Binding-site contacts:
Ligand atom O3B contacts residue ARG786 of chain 1.A at 3.5 Å (salt-bridge).
Ligand atom O2G contacts residue SER648 of chain 1.A at 3.1 Å (h-bond).
Ligand atom O1G contacts residue LYS790 of chain 1.A at 3.2 Å (salt-bridge).
Ligand atom O2G contacts residue ARG786 of chain 1.A at 3.2 Å (salt-bridge).
Ligand atom N7 contacts residue ASN833 of chain 1.A at 3.7 Å.
Ligand atom O2G contacts residue ALA647 of chain 1.A at 3.6 Å.
Ligand atom O3' contacts residue TYR650 of chain 1.A at 2.9 Å (h-bond).
Ligand atom PB contacts residue SER648 of chain 1.A at 3.6 Å.
Ligand atom C2' contacts residue TYR650 of chain 1.A at 3.5 Å (hydrophobic).
Ligand atom O1A contacts residue LYS829 of chain 1.A at 2.8 Å (salt-bridge).
Ligand atom O2B contacts residue ASP882 of chain 1.A at 3.2 Å (salt-bridge).
Ligand atom O1G contacts residue ARG786 of chain 1.A at 2.7 Å (salt-bridge).
Ligand atom O3' contacts residue MET649 of chain 1.A at 3.5 Å (h-bond).
Ligand atom O3G contacts residue VAL646 of chain 1.A at 3.6 Å.
Ligand atom O3' contacts residue PRO651 of chain 1.A at 3.7 Å.
Ligand atom O1B contacts residue ASN833 of chain 1.A at 3.1 Å (h-bond).
Ligand atom PG contacts residue ARG786 of chain 1.A at 3.5 Å.
Ligand atom C8 contacts residue ASN833 of chain 1.A at 3.6 Å.
Ligand atom O2G contacts residue LYS790 of chain 1.A at 3.8 Å.
Ligand atom PB contacts residue CA1 of chain 1.H at 3.2 Å.
Ligand atom O2B contacts residue SER648 of chain 1.A at 3.1 Å (h-bond).
Ligand atom PG contacts residue CA1 of chain 1.H at 3.4 Å.
Ligand atom O2B contacts residue VAL646 of chain 1.A at 3.1 Å (h-bond).
Ligand atom PA contacts residue CA1 of chain 1.H at 3.4 Å.
Ligand atom O2A contacts residue CA1 of chain 1.H at 2.3 Å.
Ligand atom O3G contacts residue CA1 of chain 1.H at 2.1 Å.
Ligand atom O2A contacts residue ASP645 of chain 1.A at 3.5 Å (salt-bridge).
Ligand atom N9 contacts residue ASN833 of chain 1.A at 3.5 Å (h-bond).
Ligand atom C2' contacts residue ASN833 of chain 1.A at 3.5 Å.
Ligand atom O1B contacts residue SER648 of chain 1.A at 3.5 Å.
Ligand atom C3' contacts residue ASN833 of chain 1.A at 3.5 Å.
Ligand atom C4 contacts residue ASN833 of chain 1.A at 3.7 Å.
Ligand atom O2B contacts residue CA1 of chain 1.H at 2.2 Å.
Ligand atom O3A contacts residue CA1 of chain 1.H at 3.5 Å.
Ligand atom O3A contacts residue LYS829 of chain 1.A at 3.2 Å.
Ligand atom O3G contacts residue ASP645 of chain 1.A at 3.2 Å (salt-bridge).
Ligand atom O2A contacts residue ASP882 of chain 1.A at 2.6 Å (salt-bridge).
Ligand atom O3B contacts residue SER648 of chain 1.A at 3.5 Å (h-bond).
Ligand atom O2B contacts residue MET649 of chain 1.A at 3.2 Å (h-bond).
Ligand atom PA contacts residue LYS829 of chain 1.A at 3.7 Å.

A protein and the small-molecule ligand that binds it are described below.
Small molecule (SMILES): Nc1ncnc2c1ncn2[C@H]1C[C@H](O)[C@@H](CO[P](=O)(O)O[P](=O)(O)OP(=O)(O)O)O1

Sequence of chain 1.A:
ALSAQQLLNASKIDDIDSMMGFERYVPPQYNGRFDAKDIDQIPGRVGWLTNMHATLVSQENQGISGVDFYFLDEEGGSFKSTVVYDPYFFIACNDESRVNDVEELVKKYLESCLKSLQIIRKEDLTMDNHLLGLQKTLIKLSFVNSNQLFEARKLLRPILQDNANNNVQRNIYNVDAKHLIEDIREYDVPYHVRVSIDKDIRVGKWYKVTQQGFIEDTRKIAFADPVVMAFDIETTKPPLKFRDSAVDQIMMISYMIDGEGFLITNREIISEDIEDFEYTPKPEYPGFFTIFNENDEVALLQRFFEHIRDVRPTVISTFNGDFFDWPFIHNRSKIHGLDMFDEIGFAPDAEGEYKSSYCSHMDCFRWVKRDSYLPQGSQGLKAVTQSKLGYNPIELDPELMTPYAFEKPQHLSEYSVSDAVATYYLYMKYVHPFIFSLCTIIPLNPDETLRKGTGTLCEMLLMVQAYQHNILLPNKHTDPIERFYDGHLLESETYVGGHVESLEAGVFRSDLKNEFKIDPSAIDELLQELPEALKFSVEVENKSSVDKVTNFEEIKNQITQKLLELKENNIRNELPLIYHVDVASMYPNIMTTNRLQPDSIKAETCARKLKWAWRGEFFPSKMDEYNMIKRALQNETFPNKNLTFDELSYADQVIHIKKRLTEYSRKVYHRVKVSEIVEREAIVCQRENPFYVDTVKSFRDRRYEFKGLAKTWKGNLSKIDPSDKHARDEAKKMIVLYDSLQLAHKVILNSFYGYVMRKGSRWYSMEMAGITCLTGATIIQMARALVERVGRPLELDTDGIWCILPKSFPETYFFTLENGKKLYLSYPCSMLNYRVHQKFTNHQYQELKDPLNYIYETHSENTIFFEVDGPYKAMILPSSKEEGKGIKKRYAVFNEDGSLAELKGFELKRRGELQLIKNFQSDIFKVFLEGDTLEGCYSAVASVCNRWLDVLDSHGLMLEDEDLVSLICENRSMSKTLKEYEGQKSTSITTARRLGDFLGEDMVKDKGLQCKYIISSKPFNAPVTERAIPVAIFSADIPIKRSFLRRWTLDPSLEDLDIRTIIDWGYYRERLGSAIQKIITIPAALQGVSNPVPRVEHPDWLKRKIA